Binding-site contacts:
Ligand atom O contacts residue TYR84 of chain 1.A at 3.7 Å.
Ligand atom C contacts residue ALA1 of chain 1.D at 3.1 Å (hydrophobic).
Ligand atom CB contacts residue ALA1 of chain 1.D at 3.7 Å (hydrophobic).
Ligand atom OXT contacts residue TYR84 of chain 1.A at 2.8 Å (h-bond).
Ligand atom C contacts residue LYS146 of chain 1.A at 3.2 Å.
Ligand atom CG contacts residue THR143 of chain 1.A at 4.0 Å.
Ligand atom O contacts residue THR80 of chain 1.A at 3.5 Å.
Ligand atom NH2 contacts residue ASP116 of chain 1.A at 2.9 Å (salt-bridge).
Ligand atom CA contacts residue TRP147 of chain 1.A at 4.1 Å (hydrophobic).
Ligand atom NH1 contacts residue ASP74 of chain 1.A at 3.4 Å (salt-bridge).
Ligand atom CA contacts residue ASP77 of chain 1.A at 3.8 Å.
Ligand atom CZ contacts residue ILE95 of chain 1.A at 3.6 Å (hydrophobic).
Ligand atom CZ contacts residue ASP116 of chain 1.A at 3.3 Å.
Ligand atom O contacts residue LYS146 of chain 1.A at 2.6 Å (salt-bridge).
Ligand atom NE contacts residue ASP116 of chain 1.A at 2.9 Å (salt-bridge).
Ligand atom O contacts residue ALA1 of chain 1.D at 3.2 Å.
Ligand atom CG contacts residue ASP77 of chain 1.A at 3.4 Å.
Ligand atom NH1 contacts residue ILE95 of chain 1.A at 3.6 Å.
Ligand atom CG contacts residue TRP147 of chain 1.A at 3.7 Å (hydrophobic).
Ligand atom CZ contacts residue ASP77 of chain 1.A at 3.7 Å.
Ligand atom CA contacts residue ALA1 of chain 1.D at 2.4 Å (hydrophobic).
Ligand atom N contacts residue ALA1 of chain 1.D at 1.3 Å.
Ligand atom CD contacts residue ASP77 of chain 1.A at 3.5 Å.
Ligand atom N contacts residue ASP77 of chain 1.A at 3.0 Å (salt-bridge).
Ligand atom CB contacts residue LEU81 of chain 1.A at 3.8 Å (hydrophobic).
Ligand atom C contacts residue THR80 of chain 1.A at 4.0 Å.
Ligand atom C contacts residue TYR84 of chain 1.A at 3.6 Å (hydrophobic).
Ligand atom NH2 contacts residue ILE95 of chain 1.A at 3.5 Å.
Ligand atom NE contacts residue ASP77 of chain 1.A at 4.0 Å.
Ligand atom CB contacts residue ASP77 of chain 1.A at 3.7 Å.
Ligand atom OXT contacts residue THR143 of chain 1.A at 3.0 Å (h-bond).
Ligand atom OXT contacts residue ALA1 of chain 1.D at 3.9 Å.
Ligand atom N contacts residue TRP147 of chain 1.A at 4.0 Å.
Ligand atom OXT contacts residue LYS146 of chain 1.A at 3.1 Å (salt-bridge).
Ligand atom CD contacts residue ASP116 of chain 1.A at 4.1 Å.
Ligand atom NH1 contacts residue ASP77 of chain 1.A at 2.7 Å (salt-bridge).
Ligand atom CA contacts residue THR143 of chain 1.A at 3.7 Å.
Ligand atom C contacts residue THR143 of chain 1.A at 3.9 Å.
Ligand atom CB contacts residue THR143 of chain 1.A at 3.8 Å.
Ligand atom NH2 contacts residue ARG114 of chain 1.A at 3.9 Å.

Sequence of chain 1.A:
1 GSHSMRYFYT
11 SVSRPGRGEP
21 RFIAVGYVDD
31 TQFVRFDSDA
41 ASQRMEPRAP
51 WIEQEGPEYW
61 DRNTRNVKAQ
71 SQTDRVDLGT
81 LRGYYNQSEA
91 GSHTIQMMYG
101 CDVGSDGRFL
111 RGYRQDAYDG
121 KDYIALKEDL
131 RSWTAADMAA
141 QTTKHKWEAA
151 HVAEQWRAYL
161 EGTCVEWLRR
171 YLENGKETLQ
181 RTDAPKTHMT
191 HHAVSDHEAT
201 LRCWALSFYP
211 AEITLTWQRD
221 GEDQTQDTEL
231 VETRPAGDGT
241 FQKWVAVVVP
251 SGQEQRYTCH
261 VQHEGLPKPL

A protein and the small-molecule ligand that binds it are described below.
Small molecule (SMILES): NC(=[NH2+])NCCC[C@H](N)C(=O)O